The small molecule below binds the protein below.
Small molecule (SMILES): O=c1[nH]cnc2c1ncn2[C@@H]1O[C@H](COP(=O)(O)O)[C@@H](O)[C@H]1O

Binding-site contacts:
Ligand atom O6 contacts residue NAD1 of chain 1.W at 3.2 Å (h-bond).
Ligand atom O6 contacts residue GLY420 of chain 1.C at 2.7 Å (h-bond).
Ligand atom O2P contacts residue SER393 of chain 1.C at 3.3 Å (h-bond).
Ligand atom O1P contacts residue SER393 of chain 1.C at 3.3 Å (h-bond).
Ligand atom C4 contacts residue NAD1 of chain 1.W at 3.5 Å.
Ligand atom C2' contacts residue ASP369 of chain 1.C at 3.6 Å.
Ligand atom N3 contacts residue CYS336 of chain 1.C at 2.0 Å (h-bond).
Ligand atom O3P contacts residue SER334 of chain 1.C at 2.7 Å (h-bond).
Ligand atom O6 contacts residue GLY418 of chain 1.C at 3.6 Å.
Ligand atom O2' contacts residue ASP369 of chain 1.C at 2.3 Å (salt-bridge).
Ligand atom C6 contacts residue CYS336 of chain 1.C at 3.3 Å (hydrophobic).
Ligand atom N1 contacts residue CYS336 of chain 1.C at 2.3 Å.
Ligand atom O3' contacts residue ARG327 of chain 1.C at 3.6 Å.
Ligand atom C5 contacts residue NAD1 of chain 1.W at 3.3 Å.
Ligand atom N3 contacts residue NAD1 of chain 1.W at 3.5 Å.
Ligand atom N1 contacts residue NAD1 of chain 1.W at 3.1 Å.
Ligand atom O3' contacts residue MET390 of chain 1.C at 3.6 Å.
Ligand atom O3' contacts residue SER73 of chain 1.C at 2.9 Å (h-bond).
Ligand atom N1 contacts residue GLY447 of chain 1.C at 3.6 Å.
Ligand atom C2' contacts residue ARG327 of chain 1.C at 3.4 Å.
Ligand atom O3' contacts residue ASP369 of chain 1.C at 2.2 Å (salt-bridge).
Ligand atom C4 contacts residue CYS336 of chain 1.C at 3.4 Å (hydrophobic).
Ligand atom N7 contacts residue MET419 of chain 1.C at 3.4 Å (h-bond).
Ligand atom C3' contacts residue SER73 of chain 1.C at 3.3 Å.
Ligand atom C8 contacts residue MET75 of chain 1.C at 3.4 Å (hydrophobic).
Ligand atom O1P contacts residue TYR416 of chain 1.C at 2.5 Å (h-bond).
Ligand atom O5' contacts residue GLY370 of chain 1.C at 3.6 Å.
Ligand atom C3' contacts residue ASP369 of chain 1.C at 3.3 Å.
Ligand atom O3P contacts residue GLY371 of chain 1.C at 3.2 Å (h-bond).
Ligand atom C6 contacts residue NAD1 of chain 1.W at 3.2 Å.
Ligand atom O6 contacts residue MET419 of chain 1.C at 3.0 Å (h-bond).
Ligand atom C2 contacts residue NAD1 of chain 1.W at 3.4 Å.
Ligand atom O5' contacts residue GLY392 of chain 1.C at 3.6 Å (h-bond).
Ligand atom O2P contacts residue GLY392 of chain 1.C at 3.1 Å (h-bond).
Ligand atom O3P contacts residue GLY333 of chain 1.C at 3.2 Å.
Ligand atom C2 contacts residue GLN446 of chain 1.C at 3.6 Å.
Ligand atom N7 contacts residue NAD1 of chain 1.W at 3.4 Å.
Ligand atom N1 contacts residue GLN446 of chain 1.C at 3.1 Å (h-bond).
Ligand atom O2' contacts residue ARG327 of chain 1.C at 3.1 Å (salt-bridge).
Ligand atom C2 contacts residue CYS336 of chain 1.C at 1.8 Å (hydrophobic).

Sequence of chain 1.C:
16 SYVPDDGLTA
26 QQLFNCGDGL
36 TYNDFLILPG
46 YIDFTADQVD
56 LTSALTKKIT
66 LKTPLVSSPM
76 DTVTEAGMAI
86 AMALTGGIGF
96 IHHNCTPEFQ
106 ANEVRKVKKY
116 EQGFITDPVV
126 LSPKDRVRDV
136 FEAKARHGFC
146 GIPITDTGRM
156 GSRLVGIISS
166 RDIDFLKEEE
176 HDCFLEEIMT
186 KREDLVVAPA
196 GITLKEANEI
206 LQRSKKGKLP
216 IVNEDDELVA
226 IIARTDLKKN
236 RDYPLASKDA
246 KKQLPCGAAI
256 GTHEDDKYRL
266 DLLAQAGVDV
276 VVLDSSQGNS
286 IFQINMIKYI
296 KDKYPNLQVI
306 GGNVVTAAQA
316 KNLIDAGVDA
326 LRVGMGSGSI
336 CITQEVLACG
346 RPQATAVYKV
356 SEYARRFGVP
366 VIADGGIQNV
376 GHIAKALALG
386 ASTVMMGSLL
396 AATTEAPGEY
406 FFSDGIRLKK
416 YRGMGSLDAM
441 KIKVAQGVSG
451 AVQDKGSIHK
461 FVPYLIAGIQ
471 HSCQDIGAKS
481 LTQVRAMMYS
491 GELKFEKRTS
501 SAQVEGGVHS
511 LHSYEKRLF